Sequence of chain 2.A:
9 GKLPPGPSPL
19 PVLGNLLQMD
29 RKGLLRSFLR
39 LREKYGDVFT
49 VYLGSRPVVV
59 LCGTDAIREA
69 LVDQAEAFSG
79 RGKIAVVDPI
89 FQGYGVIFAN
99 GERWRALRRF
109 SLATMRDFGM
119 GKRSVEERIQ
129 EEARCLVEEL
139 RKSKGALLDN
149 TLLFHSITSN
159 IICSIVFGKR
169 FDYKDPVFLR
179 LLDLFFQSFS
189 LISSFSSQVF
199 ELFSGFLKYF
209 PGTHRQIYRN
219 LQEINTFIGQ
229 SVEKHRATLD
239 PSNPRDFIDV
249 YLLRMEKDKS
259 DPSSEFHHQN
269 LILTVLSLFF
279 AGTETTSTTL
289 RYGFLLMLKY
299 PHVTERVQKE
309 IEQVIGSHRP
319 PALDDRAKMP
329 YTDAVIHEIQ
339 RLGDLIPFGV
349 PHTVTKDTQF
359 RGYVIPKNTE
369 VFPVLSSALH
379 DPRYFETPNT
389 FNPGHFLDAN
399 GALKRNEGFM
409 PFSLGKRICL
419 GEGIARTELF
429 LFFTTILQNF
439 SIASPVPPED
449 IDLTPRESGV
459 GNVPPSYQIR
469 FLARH

The protein below binds the small molecule below.
Small molecule (SMILES): c1ccc(-c2ccc([C@H](c3ccccc3)n3ccnc3)cc2)cc1

Binding-site contacts:
Ligand atom CAC contacts residue ASN268 of chain 1.A at 3.8 Å.
Ligand atom CBE contacts residue PHE193 of chain 2.A at 3.7 Å (hydrophobic).
Ligand atom CBD contacts residue PHE193 of chain 2.A at 3.8 Å (hydrophobic).
Ligand atom CAE contacts residue THR272 of chain 1.A at 3.4 Å.
Ligand atom CDD contacts residue PHE278 of chain 1.A at 3.4 Å (hydrophobic).
Ligand atom NAD contacts residue PRO87 of chain 2.A at 3.7 Å.
Ligand atom CDB contacts residue PHE278 of chain 1.A at 3.7 Å (hydrophobic).
Ligand atom NAB contacts residue PRO87 of chain 2.A at 3.9 Å.
Ligand atom CCF contacts residue SER275 of chain 1.A at 3.0 Å.
Ligand atom CBE contacts residue PHE183 of chain 1.A at 3.6 Å (hydrophobic).
Ligand atom CDC contacts residue LEU179 of chain 1.A at 3.7 Å (hydrophobic).
Ligand atom CBF contacts residue SER275 of chain 1.A at 3.3 Å.
Ligand atom CAE contacts residue PRO87 of chain 2.A at 3.6 Å (hydrophobic).
Ligand atom CDB contacts residue LEU179 of chain 1.A at 3.4 Å (hydrophobic).
Ligand atom CAC contacts residue PRO87 of chain 2.A at 3.9 Å (hydrophobic).
Ligand atom CDF contacts residue LEU274 of chain 1.A at 3.7 Å (hydrophobic).
Ligand atom CAE contacts residue ILE88 of chain 2.A at 3.9 Å (hydrophobic).
Ligand atom CCF contacts residue LEU271 of chain 1.A at 3.5 Å (hydrophobic).
Ligand atom CBF contacts residue PHE183 of chain 1.A at 3.7 Å (hydrophobic).
Ligand atom CDC contacts residue PHE278 of chain 1.A at 3.4 Å (hydrophobic).
Ligand atom CAF contacts residue SER275 of chain 1.A at 3.3 Å.
Ligand atom NAD contacts residue ASN268 of chain 1.A at 2.9 Å (h-bond).
Ligand atom CBB contacts residue PRO87 of chain 2.A at 3.9 Å (hydrophobic).
Ligand atom CAE contacts residue ASN268 of chain 1.A at 3.9 Å.
Ligand atom CDC contacts residue PHE165 of chain 1.A at 4.0 Å (hydrophobic).
Ligand atom CCA contacts residue SER275 of chain 1.A at 3.9 Å.
Ligand atom CBC contacts residue LEU182 of chain 1.A at 3.9 Å (hydrophobic).
Ligand atom CCE contacts residue SER275 of chain 1.A at 3.6 Å.
Ligand atom CCC contacts residue ILE226 of chain 1.A at 4.0 Å (hydrophobic).
Ligand atom CDE contacts residue LEU274 of chain 1.A at 3.5 Å (hydrophobic).
Ligand atom CCB contacts residue LEU182 of chain 1.A at 3.9 Å (hydrophobic).
Ligand atom CBD contacts residue LEU182 of chain 1.A at 3.9 Å (hydrophobic).
Ligand atom CAC contacts residue LEU271 of chain 1.A at 3.6 Å (hydrophobic).
Ligand atom CDD contacts residue PHE165 of chain 1.A at 3.6 Å (hydrophobic).
Ligand atom CBB contacts residue LEU219 of chain 1.A at 3.8 Å (hydrophobic).
Ligand atom CCE contacts residue LEU271 of chain 1.A at 3.6 Å (hydrophobic).
Ligand atom CCC contacts residue ILE222 of chain 1.A at 3.9 Å (hydrophobic).
Ligand atom CDE contacts residue PHE278 of chain 1.A at 3.7 Å (hydrophobic).
Ligand atom CAE contacts residue LEU271 of chain 1.A at 3.8 Å (hydrophobic).
Ligand atom NAD contacts residue LEU271 of chain 1.A at 3.4 Å.

Sequence of chain 1.A:
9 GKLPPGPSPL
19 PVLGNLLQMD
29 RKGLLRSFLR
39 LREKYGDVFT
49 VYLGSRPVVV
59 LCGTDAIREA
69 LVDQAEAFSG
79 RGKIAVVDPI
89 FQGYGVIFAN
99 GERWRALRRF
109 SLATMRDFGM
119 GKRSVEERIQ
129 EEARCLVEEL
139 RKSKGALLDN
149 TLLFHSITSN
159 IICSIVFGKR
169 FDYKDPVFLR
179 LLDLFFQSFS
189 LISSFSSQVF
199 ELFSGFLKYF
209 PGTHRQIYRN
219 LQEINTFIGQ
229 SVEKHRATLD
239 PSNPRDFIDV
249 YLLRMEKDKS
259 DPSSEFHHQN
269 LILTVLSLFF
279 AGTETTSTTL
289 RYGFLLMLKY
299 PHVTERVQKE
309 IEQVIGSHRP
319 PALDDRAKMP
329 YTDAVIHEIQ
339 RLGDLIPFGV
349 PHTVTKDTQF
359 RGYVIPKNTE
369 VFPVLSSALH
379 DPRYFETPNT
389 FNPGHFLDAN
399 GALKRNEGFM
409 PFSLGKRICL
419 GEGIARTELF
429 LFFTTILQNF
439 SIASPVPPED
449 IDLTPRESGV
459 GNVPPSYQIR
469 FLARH